Binding-site contacts:
Ligand atom O9 contacts residue HIS179 of chain 1.A at 3.5 Å (h-bond).
Ligand atom O8 contacts residue GLN222 of chain 1.A at 3.5 Å (h-bond).
Ligand atom C10 contacts residue VAL131 of chain 1.A at 4.0 Å (hydrophobic).
Ligand atom C9 contacts residue GLU186 of chain 1.A at 3.4 Å.
Ligand atom C1 contacts residue GLN222 of chain 1.A at 3.9 Å.
Ligand atom C8 contacts residue TYR91 of chain 1.A at 3.8 Å (hydrophobic).
Ligand atom O1A contacts residue SER133 of chain 1.A at 3.0 Å (h-bond).
Ligand atom O9 contacts residue TYR91 of chain 1.A at 3.0 Å (h-bond).
Ligand atom C11 contacts residue ILE151 of chain 1.A at 3.8 Å (hydrophobic).
Ligand atom C3 contacts residue GLY221 of chain 1.A at 3.7 Å.
Ligand atom O8 contacts residue TYR91 of chain 1.A at 2.9 Å (h-bond).
Ligand atom O4 contacts residue GLY221 of chain 1.A at 3.9 Å.
Ligand atom O9 contacts residue GLU186 of chain 1.A at 2.9 Å (salt-bridge).
Ligand atom O1A contacts residue SER132 of chain 1.A at 3.6 Å.
Ligand atom C4 contacts residue GLY221 of chain 1.A at 3.5 Å.
Ligand atom O1B contacts residue SER132 of chain 1.A at 2.8 Å (h-bond).
Ligand atom N5 contacts residue VAL131 of chain 1.A at 3.1 Å (h-bond).
Ligand atom C10 contacts residue TRP149 of chain 1.A at 3.9 Å (hydrophobic).
Ligand atom C7 contacts residue TRP149 of chain 1.A at 3.7 Å (hydrophobic).
Ligand atom C11 contacts residue TRP149 of chain 1.A at 3.8 Å (hydrophobic).
Ligand atom C9 contacts residue HIS179 of chain 1.A at 3.4 Å.
Ligand atom C5 contacts residue VAL131 of chain 1.A at 3.8 Å (hydrophobic).
Ligand atom O1B contacts residue GLN222 of chain 1.A at 3.2 Å (h-bond).
Ligand atom C11 contacts residue GLY130 of chain 1.A at 3.9 Å.
Ligand atom C9 contacts residue TYR91 of chain 1.A at 3.4 Å (hydrophobic).
Ligand atom C4 contacts residue VAL131 of chain 1.A at 3.4 Å (hydrophobic).
Ligand atom O3 contacts residue GLY221 of chain 1.A at 3.1 Å (h-bond).
Ligand atom O7 contacts residue LEU190 of chain 1.A at 3.6 Å.
Ligand atom C1 contacts residue SER133 of chain 1.A at 3.8 Å.
Ligand atom O8 contacts residue TRP149 of chain 1.A at 4.0 Å.
Ligand atom C4 contacts residue GLN222 of chain 1.A at 3.7 Å.
Ligand atom C11 contacts residue LEU129 of chain 1.A at 3.0 Å (hydrophobic).
Ligand atom C1 contacts residue SER132 of chain 1.A at 3.7 Å.
Ligand atom C6 contacts residue GLN222 of chain 1.A at 3.7 Å.
Ligand atom O9 contacts residue GLY224 of chain 1.A at 4.0 Å.
Ligand atom O9 contacts residue ASN182 of chain 1.A at 3.7 Å.
Ligand atom O4 contacts residue VAL131 of chain 1.A at 3.6 Å.
Ligand atom O10 contacts residue LEU190 of chain 1.A at 3.0 Å.
Ligand atom C8 contacts residue GLU186 of chain 1.A at 3.9 Å.
Ligand atom O1B contacts residue SER133 of chain 1.A at 3.9 Å.

Sequence of chain 1.A:
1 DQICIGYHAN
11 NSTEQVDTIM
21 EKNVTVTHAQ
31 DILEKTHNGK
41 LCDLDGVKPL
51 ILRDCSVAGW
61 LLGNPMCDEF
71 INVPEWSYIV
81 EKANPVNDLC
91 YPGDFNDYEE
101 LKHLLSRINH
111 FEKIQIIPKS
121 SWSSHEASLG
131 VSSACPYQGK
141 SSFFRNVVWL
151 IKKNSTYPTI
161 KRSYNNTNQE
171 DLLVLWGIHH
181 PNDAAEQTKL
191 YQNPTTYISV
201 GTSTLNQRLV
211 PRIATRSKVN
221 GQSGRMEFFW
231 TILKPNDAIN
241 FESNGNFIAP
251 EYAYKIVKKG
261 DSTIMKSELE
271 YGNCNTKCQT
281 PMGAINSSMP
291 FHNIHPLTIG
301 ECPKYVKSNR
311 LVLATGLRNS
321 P

This protein binds this small molecule.
Small molecule (SMILES): CC(=O)N[C@H]1[C@H]([C@H](O)[C@H](O)CO)O[C@@](OC[C@H]2O[C@@H](O)[C@H](O)[C@@H](O)[C@H]2O)(C(=O)O)C[C@@H]1O